Sequence of chain 1.D:
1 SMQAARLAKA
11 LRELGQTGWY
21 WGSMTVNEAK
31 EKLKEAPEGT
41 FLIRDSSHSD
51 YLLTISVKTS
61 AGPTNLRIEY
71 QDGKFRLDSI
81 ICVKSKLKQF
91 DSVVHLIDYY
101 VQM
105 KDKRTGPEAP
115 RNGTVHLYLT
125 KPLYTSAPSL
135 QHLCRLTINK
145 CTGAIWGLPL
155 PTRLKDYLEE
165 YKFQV

Sequence of chain 1.J:
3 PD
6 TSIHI

A protein and the small-molecule ligand that binds it are described below.
Small molecule (SMILES): CC[C@H](C)[C@H](NC(=O)[C@H](CO)NC(=O)[C@H](C)NC(=O)[C@H](Cc1ccc(OP(=O)(O)O)cc1)NC(=O)[C@H](CC(=O)O)NC(=O)[C@@H]1CCCN1C(=O)[C@H](C)NC(=O)[C@@H]1CCCN1)C(=O)N[C@@H](C)C(=O)N[C@H](C=O)[C@@H](C)CC

Binding-site contacts:
Ligand atom O contacts residue ILE80 of chain 1.D at 3.4 Å (h-bond).
Ligand atom CA contacts residue ASP78 of chain 1.D at 3.3 Å.
Ligand atom O contacts residue ASN65 of chain 1.D at 2.7 Å (h-bond).
Ligand atom N contacts residue ASN65 of chain 1.D at 2.9 Å (h-bond).
Ligand atom C contacts residue ASP78 of chain 1.D at 3.6 Å.
Ligand atom O3P contacts residue SER46 of chain 1.D at 3.7 Å.
Ligand atom CD1 contacts residue ASN65 of chain 1.D at 3.6 Å.
Ligand atom O2P contacts residue SER47 of chain 1.D at 2.6 Å (h-bond).
Ligand atom CD1 contacts residue LEU87 of chain 1.D at 3.6 Å (hydrophobic).
Ligand atom N contacts residue VLM11 of chain 1.J at 3.0 Å (h-bond).
Ligand atom C contacts residue ASN65 of chain 1.D at 3.6 Å.
Ligand atom C contacts residue HIS9 of chain 1.J at 3.6 Å.
Ligand atom O1P contacts residue ARG67 of chain 1.D at 2.6 Å (salt-bridge).
Ligand atom CG1 contacts residue SER79 of chain 1.D at 3.6 Å.
Ligand atom N contacts residue ALA61 of chain 1.D at 3.4 Å (h-bond).
Ligand atom N contacts residue ASP78 of chain 1.D at 3.0 Å (salt-bridge).
Ligand atom O contacts residue VLM11 of chain 1.J at 3.2 Å (h-bond).
Ligand atom OG contacts residue ASP78 of chain 1.D at 3.4 Å (salt-bridge).
Ligand atom CA contacts residue ASN65 of chain 1.D at 3.3 Å.
Ligand atom CD1 contacts residue SER7 of chain 1.J at 3.4 Å.
Ligand atom CA contacts residue VLM11 of chain 1.J at 3.5 Å.
Ligand atom O1P contacts residue THR54 of chain 1.D at 3.2 Å.
Ligand atom O2P contacts residue ARG67 of chain 1.D at 3.0 Å (salt-bridge).
Ligand atom CA contacts residue ALA61 of chain 1.D at 3.3 Å (hydrophobic).
Ligand atom CE1 contacts residue ARG67 of chain 1.D at 3.6 Å.
Ligand atom OD1 contacts residue VAL26 of chain 1.D at 3.6 Å.
Ligand atom O contacts residue THR64 of chain 1.D at 3.1 Å (h-bond).
Ligand atom P contacts residue ARG67 of chain 1.D at 3.6 Å.
Ligand atom O1P contacts residue SER46 of chain 1.D at 2.9 Å (h-bond).
Ligand atom O contacts residue SER79 of chain 1.D at 3.4 Å.
Ligand atom CG2 contacts residue ILE10 of chain 1.J at 3.7 Å (hydrophobic).
Ligand atom O contacts residue THR64 of chain 1.D at 3.2 Å (h-bond).
Ligand atom O3P contacts residue SER47 of chain 1.D at 2.7 Å (h-bond).
Ligand atom OH contacts residue ARG44 of chain 1.D at 3.1 Å (salt-bridge).
Ligand atom N contacts residue HIS9 of chain 1.J at 2.8 Å (h-bond).
Ligand atom O contacts residue LEU66 of chain 1.D at 3.2 Å.
Ligand atom O3P contacts residue ARG44 of chain 1.D at 3.3 Å (salt-bridge).
Ligand atom CA contacts residue HIS9 of chain 1.J at 3.3 Å.
Ligand atom P contacts residue SER47 of chain 1.D at 3.2 Å.
Ligand atom CE1 contacts residue ASN65 of chain 1.D at 3.5 Å.